Sequence of chain 1.A:
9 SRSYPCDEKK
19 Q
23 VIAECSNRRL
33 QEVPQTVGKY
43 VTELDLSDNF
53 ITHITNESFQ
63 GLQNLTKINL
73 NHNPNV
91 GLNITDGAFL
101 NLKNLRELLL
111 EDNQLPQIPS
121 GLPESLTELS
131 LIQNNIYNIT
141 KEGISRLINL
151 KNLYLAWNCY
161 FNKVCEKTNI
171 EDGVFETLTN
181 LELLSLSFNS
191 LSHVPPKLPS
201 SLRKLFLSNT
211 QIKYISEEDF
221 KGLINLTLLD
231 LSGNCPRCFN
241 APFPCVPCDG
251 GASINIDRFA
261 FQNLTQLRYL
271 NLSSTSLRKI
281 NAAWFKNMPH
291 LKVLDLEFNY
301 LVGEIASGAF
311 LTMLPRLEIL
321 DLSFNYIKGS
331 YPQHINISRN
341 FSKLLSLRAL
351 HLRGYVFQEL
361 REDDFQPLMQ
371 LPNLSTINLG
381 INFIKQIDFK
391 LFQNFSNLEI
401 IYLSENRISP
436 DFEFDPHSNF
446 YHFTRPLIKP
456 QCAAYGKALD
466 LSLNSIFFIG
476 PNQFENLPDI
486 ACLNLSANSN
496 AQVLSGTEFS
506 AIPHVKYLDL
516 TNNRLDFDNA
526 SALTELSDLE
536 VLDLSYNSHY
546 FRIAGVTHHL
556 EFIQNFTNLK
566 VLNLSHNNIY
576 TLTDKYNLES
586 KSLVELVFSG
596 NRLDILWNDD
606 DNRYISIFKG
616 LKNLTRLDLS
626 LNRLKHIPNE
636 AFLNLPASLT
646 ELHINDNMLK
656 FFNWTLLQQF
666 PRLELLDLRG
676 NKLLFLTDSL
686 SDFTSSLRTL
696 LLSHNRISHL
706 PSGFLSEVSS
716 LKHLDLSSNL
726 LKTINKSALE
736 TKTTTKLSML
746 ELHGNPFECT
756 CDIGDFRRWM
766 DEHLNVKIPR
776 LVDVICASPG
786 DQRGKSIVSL

Binding-site contacts:
Ligand atom C2 contacts residue ASN618 of chain 1.A at 2.4 Å.
Ligand atom C2 contacts residue LYS586 of chain 1.A at 4.4 Å.
Ligand atom O5 contacts residue ASN618 of chain 1.A at 2.4 Å (h-bond).
Ligand atom O7 contacts residue SER587 of chain 1.A at 3.3 Å.
Ligand atom N2 contacts residue ASN618 of chain 1.A at 2.9 Å (h-bond).
Ligand atom C1 contacts residue ASN618 of chain 1.A at 1.4 Å.
Ligand atom C2 contacts residue SER587 of chain 1.A at 4.2 Å.
Ligand atom O6 contacts residue VAL589 of chain 1.A at 4.1 Å.
Ligand atom N2 contacts residue SER587 of chain 1.A at 4.4 Å.
Ligand atom C7 contacts residue SER587 of chain 1.A at 4.0 Å.
Ligand atom O7 contacts residue THR562 of chain 1.A at 4.2 Å.
Ligand atom O5 contacts residue VAL589 of chain 1.A at 3.6 Å.
Ligand atom C4 contacts residue ASN618 of chain 1.A at 4.2 Å.
Ligand atom N2 contacts residue LYS586 of chain 1.A at 3.6 Å (salt-bridge).
Ligand atom C3 contacts residue ASN618 of chain 1.A at 3.8 Å.
Ligand atom C1 contacts residue SER587 of chain 1.A at 4.0 Å.
Ligand atom C1 contacts residue VAL589 of chain 1.A at 4.4 Å (hydrophobic).
Ligand atom O7 contacts residue ASN618 of chain 1.A at 4.1 Å.
Ligand atom C7 contacts residue LYS586 of chain 1.A at 3.2 Å.
Ligand atom C8 contacts residue LYS586 of chain 1.A at 3.5 Å.
Ligand atom C5 contacts residue ASN618 of chain 1.A at 3.6 Å.
Ligand atom C7 contacts residue ASN618 of chain 1.A at 3.8 Å.
Ligand atom O5 contacts residue SER587 of chain 1.A at 4.3 Å.
Ligand atom O7 contacts residue LYS586 of chain 1.A at 3.5 Å (salt-bridge).

The protein below binds the small molecule below.
Small molecule (SMILES): CC(=O)N[C@@H]1[C@@H](O)[C@H](O)[C@@H](CO)O[C@H]1O